A small-molecule ligand and the protein it binds are described below.
Small molecule (SMILES): CC(=O)N[C@@H]1[C@@H](O)[C@H](O)[C@@H](CO)O[C@H]1O

Sequence of chain 7.B:
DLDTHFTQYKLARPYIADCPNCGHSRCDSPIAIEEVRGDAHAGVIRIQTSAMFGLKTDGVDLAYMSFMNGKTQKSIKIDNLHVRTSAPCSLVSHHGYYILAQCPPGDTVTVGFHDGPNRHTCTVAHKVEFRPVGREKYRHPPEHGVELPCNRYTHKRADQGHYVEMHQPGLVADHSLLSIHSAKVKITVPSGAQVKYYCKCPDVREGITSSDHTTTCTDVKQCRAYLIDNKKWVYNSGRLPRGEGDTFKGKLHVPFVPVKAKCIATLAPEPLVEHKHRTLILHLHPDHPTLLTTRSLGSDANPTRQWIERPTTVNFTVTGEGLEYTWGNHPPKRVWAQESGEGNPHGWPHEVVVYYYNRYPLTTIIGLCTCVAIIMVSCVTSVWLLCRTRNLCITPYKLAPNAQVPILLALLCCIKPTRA

Binding-site contacts:
Ligand atom O7 contacts residue ASN315 of chain 7.B at 4.2 Å.
Ligand atom C2 contacts residue ASN315 of chain 7.B at 2.5 Å.
Ligand atom C8 contacts residue ILE281 of chain 7.B at 4.5 Å (hydrophobic).
Ligand atom C1 contacts residue VAL314 of chain 7.B at 4.4 Å (hydrophobic).
Ligand atom O5 contacts residue THR313 of chain 7.B at 4.3 Å.
Ligand atom N2 contacts residue ASN315 of chain 7.B at 2.8 Å (h-bond).
Ligand atom C8 contacts residue ASN315 of chain 7.B at 3.5 Å.
Ligand atom C6 contacts residue THR313 of chain 7.B at 4.5 Å.
Ligand atom C7 contacts residue ASN315 of chain 7.B at 3.3 Å.
Ligand atom C6 contacts residue ASN315 of chain 7.B at 4.5 Å.
Ligand atom O5 contacts residue ASN315 of chain 7.B at 2.4 Å (h-bond).
Ligand atom C5 contacts residue ASN315 of chain 7.B at 3.7 Å.
Ligand atom O5 contacts residue VAL314 of chain 7.B at 3.8 Å.
Ligand atom C3 contacts residue ASN315 of chain 7.B at 3.8 Å.
Ligand atom C4 contacts residue ASN315 of chain 7.B at 4.3 Å.
Ligand atom C1 contacts residue ASN315 of chain 7.B at 1.4 Å.